A small-molecule ligand and the protein it binds are described below.
Small molecule (SMILES): O=c1[nH]cnc2c1ncn2[C@@H]1O[C@H](COP(=O)(O)O)[C@@H](O)[C@H]1O

Sequence of chain 4.A:
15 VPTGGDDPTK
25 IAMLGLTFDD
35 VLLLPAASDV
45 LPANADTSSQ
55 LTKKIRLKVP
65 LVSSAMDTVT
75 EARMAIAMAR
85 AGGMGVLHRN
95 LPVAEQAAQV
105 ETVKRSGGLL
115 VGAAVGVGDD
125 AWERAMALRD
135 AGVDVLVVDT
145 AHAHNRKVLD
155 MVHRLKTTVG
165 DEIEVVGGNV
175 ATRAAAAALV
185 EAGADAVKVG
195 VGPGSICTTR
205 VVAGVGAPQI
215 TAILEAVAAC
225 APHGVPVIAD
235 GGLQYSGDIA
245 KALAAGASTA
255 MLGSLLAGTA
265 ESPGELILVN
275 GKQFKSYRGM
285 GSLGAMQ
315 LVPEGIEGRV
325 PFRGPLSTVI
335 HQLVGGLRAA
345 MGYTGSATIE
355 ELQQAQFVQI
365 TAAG

Binding-site contacts:
Ligand atom O5' contacts residue GLY198 of chain 4.A at 3.5 Å.
Ligand atom O6 contacts residue GLY319 of chain 4.A at 3.4 Å.
Ligand atom O3P contacts residue GLY198 of chain 4.A at 3.6 Å.
Ligand atom O1P contacts residue SER258 of chain 4.A at 3.1 Å (h-bond).
Ligand atom P contacts residue SER199 of chain 4.A at 3.6 Å.
Ligand atom O1P contacts residue TYR281 of chain 4.A at 2.5 Å (h-bond).
Ligand atom O3' contacts residue ASP234 of chain 4.A at 2.6 Å (salt-bridge).
Ligand atom C1' contacts residue AUQ1 of chain 4.C at 3.5 Å.
Ligand atom O6 contacts residue MET284 of chain 4.A at 3.3 Å (h-bond).
Ligand atom O3' contacts residue SER68 of chain 4.A at 2.9 Å (h-bond).
Ligand atom C6 contacts residue GLU318 of chain 4.A at 3.7 Å.
Ligand atom C8 contacts residue ILE200 of chain 4.A at 3.7 Å (hydrophobic).
Ligand atom P contacts residue TYR281 of chain 4.A at 3.6 Å.
Ligand atom O1P contacts residue SER199 of chain 4.A at 2.7 Å (h-bond).
Ligand atom N7 contacts residue MET284 of chain 4.A at 3.0 Å (h-bond).
Ligand atom N1 contacts residue GLU318 of chain 4.A at 2.7 Å (salt-bridge).
Ligand atom C5 contacts residue AUQ1 of chain 4.C at 3.7 Å.
Ligand atom C8 contacts residue MET70 of chain 4.A at 3.5 Å (hydrophobic).
Ligand atom N7 contacts residue GLY283 of chain 4.A at 3.4 Å.
Ligand atom C5 contacts residue ILE200 of chain 4.A at 3.5 Å (hydrophobic).
Ligand atom O5' contacts residue GLY235 of chain 4.A at 3.5 Å.
Ligand atom O3P contacts residue SER199 of chain 4.A at 2.9 Å (h-bond).
Ligand atom O2' contacts residue ASN173 of chain 4.A at 3.6 Å.
Ligand atom O3P contacts residue GLY236 of chain 4.A at 3.0 Å (h-bond).
Ligand atom C2 contacts residue GLU318 of chain 4.A at 3.5 Å.
Ligand atom C6 contacts residue GLY285 of chain 4.A at 3.6 Å.
Ligand atom C4 contacts residue AUQ1 of chain 4.C at 3.1 Å.
Ligand atom O2P contacts residue SER258 of chain 4.A at 3.2 Å (h-bond).
Ligand atom N7 contacts residue ILE200 of chain 4.A at 3.4 Å.
Ligand atom C4' contacts residue ASP234 of chain 4.A at 3.5 Å.
Ligand atom C2 contacts residue AUQ1 of chain 4.C at 3.3 Å.
Ligand atom C5' contacts residue TYR281 of chain 4.A at 3.5 Å (hydrophobic).
Ligand atom O6 contacts residue GLY283 of chain 4.A at 3.3 Å.
Ligand atom O2' contacts residue ASP234 of chain 4.A at 2.7 Å (salt-bridge).
Ligand atom N3 contacts residue AUQ1 of chain 4.C at 3.2 Å (h-bond).
Ligand atom N9 contacts residue AUQ1 of chain 4.C at 3.3 Å (h-bond).
Ligand atom O2P contacts residue GLY257 of chain 4.A at 2.9 Å (h-bond).
Ligand atom C3' contacts residue ASP234 of chain 4.A at 3.5 Å.
Ligand atom C2 contacts residue CYS201 of chain 4.A at 3.4 Å (hydrophobic).
Ligand atom O6 contacts residue GLY285 of chain 4.A at 2.7 Å (h-bond).